Binding-site contacts:
Ligand atom C1 contacts residue TYR528 of chain 1.B at 4.1 Å (hydrophobic).
Ligand atom O7 contacts residue ASN355 of chain 1.C at 4.4 Å.
Ligand atom C8 contacts residue ASN605 of chain 1.C at 3.4 Å.
Ligand atom C6 contacts residue ASP326 of chain 1.C at 3.6 Å.
Ligand atom O6 contacts residue THR358 of chain 1.C at 3.3 Å.
Ligand atom C2 contacts residue THR358 of chain 1.C at 4.5 Å.
Ligand atom N2 contacts residue ASN355 of chain 1.C at 2.8 Å (h-bond).
Ligand atom C5 contacts residue THR358 of chain 1.C at 3.6 Å.
Ligand atom C1 contacts residue ASN605 of chain 1.C at 4.5 Å.
Ligand atom C3 contacts residue ASN355 of chain 1.C at 3.7 Å.
Ligand atom C8 contacts residue TYR528 of chain 1.B at 3.6 Å (hydrophobic).
Ligand atom N2 contacts residue ASN605 of chain 1.C at 4.2 Å.
Ligand atom C7 contacts residue ASN355 of chain 1.C at 3.8 Å.
Ligand atom N2 contacts residue TYR528 of chain 1.B at 4.2 Å.
Ligand atom O7 contacts residue TYR528 of chain 1.B at 2.6 Å (h-bond).
Ligand atom O5 contacts residue ASN355 of chain 1.C at 2.4 Å (h-bond).
Ligand atom C7 contacts residue ASN605 of chain 1.C at 3.7 Å.
Ligand atom O4 contacts residue TYR528 of chain 1.B at 3.5 Å.
Ligand atom C3 contacts residue TYR528 of chain 1.B at 3.7 Å (hydrophobic).
Ligand atom C5 contacts residue ASN355 of chain 1.C at 3.7 Å.
Ligand atom O6 contacts residue TYR528 of chain 1.B at 3.8 Å.
Ligand atom C1 contacts residue THR358 of chain 1.C at 3.3 Å.
Ligand atom O3 contacts residue TYR528 of chain 1.B at 4.0 Å.
Ligand atom C4 contacts residue ASN355 of chain 1.C at 4.2 Å.
Ligand atom C1 contacts residue ASN355 of chain 1.C at 1.4 Å.
Ligand atom C4 contacts residue TYR528 of chain 1.B at 4.2 Å (hydrophobic).
Ligand atom C2 contacts residue TYR528 of chain 1.B at 3.8 Å (hydrophobic).
Ligand atom O5 contacts residue TYR528 of chain 1.B at 4.0 Å.
Ligand atom C6 contacts residue THR358 of chain 1.C at 4.0 Å.
Ligand atom C6 contacts residue TYR528 of chain 1.B at 4.4 Å (hydrophobic).
Ligand atom C7 contacts residue TYR528 of chain 1.B at 3.7 Å (hydrophobic).
Ligand atom O6 contacts residue ASP326 of chain 1.C at 4.3 Å.
Ligand atom O7 contacts residue ASN605 of chain 1.C at 4.0 Å.
Ligand atom O5 contacts residue THR358 of chain 1.C at 3.5 Å (h-bond).
Ligand atom C2 contacts residue ASN605 of chain 1.C at 4.2 Å.
Ligand atom C2 contacts residue ASN355 of chain 1.C at 2.4 Å.

Sequence of chain 1.C:
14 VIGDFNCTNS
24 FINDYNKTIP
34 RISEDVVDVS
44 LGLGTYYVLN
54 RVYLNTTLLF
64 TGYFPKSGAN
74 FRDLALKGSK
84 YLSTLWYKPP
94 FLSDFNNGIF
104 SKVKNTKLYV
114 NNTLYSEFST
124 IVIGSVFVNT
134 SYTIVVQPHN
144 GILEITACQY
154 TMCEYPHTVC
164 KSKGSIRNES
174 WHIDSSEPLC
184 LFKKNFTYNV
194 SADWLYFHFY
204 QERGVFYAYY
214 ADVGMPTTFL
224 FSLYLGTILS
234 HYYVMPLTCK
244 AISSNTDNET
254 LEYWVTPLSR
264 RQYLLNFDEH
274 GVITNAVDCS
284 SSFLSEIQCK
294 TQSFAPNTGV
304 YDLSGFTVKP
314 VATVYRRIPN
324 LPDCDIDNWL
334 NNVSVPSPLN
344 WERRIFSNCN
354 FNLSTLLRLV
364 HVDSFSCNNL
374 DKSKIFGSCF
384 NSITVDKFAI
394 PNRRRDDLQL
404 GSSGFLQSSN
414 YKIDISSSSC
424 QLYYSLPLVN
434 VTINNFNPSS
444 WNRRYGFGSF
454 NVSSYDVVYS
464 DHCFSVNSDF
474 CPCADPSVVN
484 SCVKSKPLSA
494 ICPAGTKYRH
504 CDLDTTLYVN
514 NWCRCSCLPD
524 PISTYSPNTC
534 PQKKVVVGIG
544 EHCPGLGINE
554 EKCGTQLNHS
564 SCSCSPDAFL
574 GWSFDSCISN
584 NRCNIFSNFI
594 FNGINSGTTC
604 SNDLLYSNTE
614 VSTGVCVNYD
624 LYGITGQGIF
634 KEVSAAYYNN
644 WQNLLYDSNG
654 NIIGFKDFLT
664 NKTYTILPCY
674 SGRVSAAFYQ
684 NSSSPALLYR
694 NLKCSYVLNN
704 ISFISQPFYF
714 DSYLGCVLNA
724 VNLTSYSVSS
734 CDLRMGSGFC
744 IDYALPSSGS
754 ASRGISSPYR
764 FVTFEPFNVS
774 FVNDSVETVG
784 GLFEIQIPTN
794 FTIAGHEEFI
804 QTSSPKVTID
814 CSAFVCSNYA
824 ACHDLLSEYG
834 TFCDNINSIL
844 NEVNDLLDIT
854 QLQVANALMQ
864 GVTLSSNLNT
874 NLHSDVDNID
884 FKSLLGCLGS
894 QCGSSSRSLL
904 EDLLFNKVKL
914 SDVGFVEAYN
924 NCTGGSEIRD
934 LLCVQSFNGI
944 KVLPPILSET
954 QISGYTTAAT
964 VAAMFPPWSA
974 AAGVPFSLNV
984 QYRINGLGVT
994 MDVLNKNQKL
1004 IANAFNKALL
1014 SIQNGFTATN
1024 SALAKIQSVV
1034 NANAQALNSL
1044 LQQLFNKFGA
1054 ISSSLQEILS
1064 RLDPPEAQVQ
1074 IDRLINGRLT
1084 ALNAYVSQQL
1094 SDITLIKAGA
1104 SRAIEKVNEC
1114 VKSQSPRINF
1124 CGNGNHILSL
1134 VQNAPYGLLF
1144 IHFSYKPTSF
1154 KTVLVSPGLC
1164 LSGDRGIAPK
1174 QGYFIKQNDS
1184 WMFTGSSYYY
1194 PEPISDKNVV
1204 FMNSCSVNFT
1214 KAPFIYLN

Sequence of chain 1.B:
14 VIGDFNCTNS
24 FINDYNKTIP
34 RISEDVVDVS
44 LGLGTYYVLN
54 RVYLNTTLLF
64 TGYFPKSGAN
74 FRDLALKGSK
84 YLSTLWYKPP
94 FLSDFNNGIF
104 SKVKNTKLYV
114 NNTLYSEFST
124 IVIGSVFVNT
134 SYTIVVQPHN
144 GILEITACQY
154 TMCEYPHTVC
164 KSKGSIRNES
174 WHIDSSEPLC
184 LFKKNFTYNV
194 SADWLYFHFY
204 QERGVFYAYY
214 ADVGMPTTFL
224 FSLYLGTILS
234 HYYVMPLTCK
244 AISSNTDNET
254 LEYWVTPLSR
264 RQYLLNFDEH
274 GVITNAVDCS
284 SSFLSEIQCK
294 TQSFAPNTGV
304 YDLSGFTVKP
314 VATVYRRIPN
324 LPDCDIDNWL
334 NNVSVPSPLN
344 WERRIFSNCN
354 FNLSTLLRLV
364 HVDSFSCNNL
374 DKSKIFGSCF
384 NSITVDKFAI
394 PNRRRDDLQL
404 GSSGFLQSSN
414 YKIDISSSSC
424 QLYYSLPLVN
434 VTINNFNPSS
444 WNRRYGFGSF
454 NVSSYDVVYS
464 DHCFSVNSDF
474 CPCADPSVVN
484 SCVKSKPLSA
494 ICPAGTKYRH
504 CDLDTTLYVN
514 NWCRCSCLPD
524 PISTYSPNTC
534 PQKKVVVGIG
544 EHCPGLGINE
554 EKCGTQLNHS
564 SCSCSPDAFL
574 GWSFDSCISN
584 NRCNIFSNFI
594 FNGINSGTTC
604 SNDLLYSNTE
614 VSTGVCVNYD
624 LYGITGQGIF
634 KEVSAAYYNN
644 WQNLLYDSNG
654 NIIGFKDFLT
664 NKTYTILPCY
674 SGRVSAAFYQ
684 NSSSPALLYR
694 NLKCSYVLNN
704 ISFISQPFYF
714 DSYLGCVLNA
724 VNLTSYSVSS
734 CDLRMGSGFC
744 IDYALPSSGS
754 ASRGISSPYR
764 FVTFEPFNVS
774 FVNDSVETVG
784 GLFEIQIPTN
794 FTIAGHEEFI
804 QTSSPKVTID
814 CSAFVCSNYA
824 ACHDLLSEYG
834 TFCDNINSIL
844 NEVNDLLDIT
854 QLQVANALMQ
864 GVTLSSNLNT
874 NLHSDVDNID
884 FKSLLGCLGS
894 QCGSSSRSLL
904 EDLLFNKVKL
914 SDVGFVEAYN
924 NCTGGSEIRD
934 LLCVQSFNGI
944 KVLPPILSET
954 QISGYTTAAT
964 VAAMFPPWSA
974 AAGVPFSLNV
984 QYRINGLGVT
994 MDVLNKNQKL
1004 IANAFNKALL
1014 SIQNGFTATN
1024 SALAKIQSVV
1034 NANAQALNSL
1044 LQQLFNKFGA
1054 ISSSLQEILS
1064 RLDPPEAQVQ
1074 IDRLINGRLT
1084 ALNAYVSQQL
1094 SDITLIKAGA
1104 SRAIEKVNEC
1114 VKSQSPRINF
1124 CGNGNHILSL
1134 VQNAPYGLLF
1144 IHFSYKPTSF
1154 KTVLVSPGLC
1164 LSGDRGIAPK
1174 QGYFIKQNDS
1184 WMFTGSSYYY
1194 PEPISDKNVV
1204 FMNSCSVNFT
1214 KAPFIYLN

This small molecule binds to this protein.
Small molecule (SMILES): CC(=O)N[C@H]1[C@H](O[C@H]2[C@H](O)[C@@H](NC(C)=O)CO[C@@H]2CO)O[C@H](CO)[C@@H](O)[C@@H]1O